Sequence of chain 1.A:
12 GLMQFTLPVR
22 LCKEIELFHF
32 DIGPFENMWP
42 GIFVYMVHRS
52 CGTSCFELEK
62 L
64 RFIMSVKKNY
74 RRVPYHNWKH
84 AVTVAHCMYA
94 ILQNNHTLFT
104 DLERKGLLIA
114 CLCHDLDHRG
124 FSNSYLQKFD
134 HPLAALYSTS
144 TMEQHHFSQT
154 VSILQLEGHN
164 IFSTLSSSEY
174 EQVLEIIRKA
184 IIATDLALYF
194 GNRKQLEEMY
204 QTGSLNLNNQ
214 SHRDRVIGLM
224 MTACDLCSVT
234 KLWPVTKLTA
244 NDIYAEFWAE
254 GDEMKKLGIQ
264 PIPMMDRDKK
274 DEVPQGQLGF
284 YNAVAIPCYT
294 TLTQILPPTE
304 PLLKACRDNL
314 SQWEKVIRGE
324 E

This small molecule binds to this protein.
Small molecule (SMILES): Cn1ncc(C(=O)N2CCC2)c1C(=O)Nc1ccc2sc(N3CCOCC3)nc2c1

Binding-site contacts:
Ligand atom C16 contacts residue LEU229 of chain 1.A at 3.6 Å (hydrophobic).
Ligand atom C29 contacts residue GLU275 of chain 1.A at 3.0 Å.
Ligand atom C24 contacts residue HIS79 of chain 1.A at 3.7 Å.
Ligand atom C15 contacts residue PHE283 of chain 1.A at 3.6 Å (hydrophobic).
Ligand atom C8 contacts residue TYR247 of chain 1.A at 3.3 Å (hydrophobic).
Ligand atom C30 contacts residue GLU275 of chain 1.A at 3.9 Å.
Ligand atom C19 contacts residue ILE246 of chain 1.A at 3.7 Å (hydrophobic).
Ligand atom C27 contacts residue PRO266 of chain 1.A at 3.9 Å (hydrophobic).
Ligand atom C30 contacts residue VAL276 of chain 1.A at 3.9 Å (hydrophobic).
Ligand atom N3 contacts residue PHE283 of chain 1.A at 3.1 Å.
Ligand atom N12 contacts residue TYR247 of chain 1.A at 2.5 Å (h-bond).
Ligand atom O28 contacts residue LYS272 of chain 1.A at 3.6 Å (salt-bridge).
Ligand atom N18 contacts residue PHE283 of chain 1.A at 3.7 Å.
Ligand atom C4 contacts residue PHE283 of chain 1.A at 3.4 Å (hydrophobic).
Ligand atom C11 contacts residue TYR247 of chain 1.A at 3.6 Å (hydrophobic).
Ligand atom C9 contacts residue MET267 of chain 1.A at 3.7 Å (hydrophobic).
Ligand atom C7 contacts residue TYR247 of chain 1.A at 3.4 Å (hydrophobic).
Ligand atom C11 contacts residue GLY279 of chain 1.A at 3.5 Å.
Ligand atom C7 contacts residue GLN280 of chain 1.A at 3.8 Å.
Ligand atom C6 contacts residue MET267 of chain 1.A at 3.5 Å (hydrophobic).
Ligand atom C1 contacts residue PHE283 of chain 1.A at 3.8 Å (hydrophobic).
Ligand atom O21 contacts residue PHE283 of chain 1.A at 3.5 Å.
Ligand atom C26 contacts residue MET267 of chain 1.A at 3.7 Å (hydrophobic).
Ligand atom N17 contacts residue ILE246 of chain 1.A at 3.7 Å.
Ligand atom N13 contacts residue GLY279 of chain 1.A at 3.4 Å.
Ligand atom C14 contacts residue PHE283 of chain 1.A at 3.6 Å (hydrophobic).
Ligand atom C27 contacts residue GLU275 of chain 1.A at 3.6 Å.
Ligand atom N18 contacts residue ILE246 of chain 1.A at 3.7 Å.
Ligand atom C16 contacts residue PHE283 of chain 1.A at 3.8 Å (hydrophobic).
Ligand atom O28 contacts residue GLU275 of chain 1.A at 3.1 Å.
Ligand atom S10 contacts residue MET267 of chain 1.A at 3.8 Å.
Ligand atom C29 contacts residue VAL276 of chain 1.A at 3.4 Å (hydrophobic).
Ligand atom N12 contacts residue GLY279 of chain 1.A at 3.9 Å.
Ligand atom C30 contacts residue TYR247 of chain 1.A at 3.4 Å (hydrophobic).
Ligand atom C5 contacts residue PHE283 of chain 1.A at 3.2 Å (hydrophobic).
Ligand atom C19 contacts residue GLN280 of chain 1.A at 3.6 Å.
Ligand atom C29 contacts residue LYS272 of chain 1.A at 3.6 Å.
Ligand atom C5 contacts residue MET267 of chain 1.A at 3.6 Å (hydrophobic).
Ligand atom O2 contacts residue GLN280 of chain 1.A at 2.7 Å (h-bond).
Ligand atom O21 contacts residue PHE250 of chain 1.A at 3.8 Å.